Binding-site contacts:
Ligand atom O6 contacts residue ASN235 of chain 1.B at 4.4 Å.
Ligand atom C5 contacts residue GLN415 of chain 1.B at 3.1 Å.
Ligand atom C5 contacts residue SER416 of chain 1.B at 4.0 Å.
Ligand atom C7 contacts residue ASN348 of chain 1.B at 4.2 Å.
Ligand atom C7 contacts residue PRO185 of chain 1.B at 3.5 Å (hydrophobic).
Ligand atom C1 contacts residue SER416 of chain 1.B at 3.4 Å.
Ligand atom N2 contacts residue SER416 of chain 1.B at 4.0 Å.
Ligand atom O5 contacts residue ASN235 of chain 1.B at 2.3 Å (h-bond).
Ligand atom C6 contacts residue GLN415 of chain 1.B at 3.2 Å.
Ligand atom O3 contacts residue GLU34 of chain 1.B at 4.3 Å.
Ligand atom O6 contacts residue ASN417 of chain 1.B at 3.6 Å (h-bond).
Ligand atom C3 contacts residue SER416 of chain 1.B at 4.0 Å.
Ligand atom O6 contacts residue SER416 of chain 1.B at 4.0 Å.
Ligand atom N2 contacts residue ASN235 of chain 1.B at 3.0 Å (h-bond).
Ligand atom O4 contacts residue GLN415 of chain 1.B at 3.9 Å.
Ligand atom C4 contacts residue GLN415 of chain 1.B at 4.1 Å.
Ligand atom N2 contacts residue PRO185 of chain 1.B at 4.5 Å.
Ligand atom C5 contacts residue ASN235 of chain 1.B at 3.6 Å.
Ligand atom C1 contacts residue ASN235 of chain 1.B at 1.4 Å.
Ligand atom O6 contacts residue GLN415 of chain 1.B at 2.7 Å (h-bond).
Ligand atom O7 contacts residue PRO185 of chain 1.B at 3.1 Å.
Ligand atom C8 contacts residue PRO185 of chain 1.B at 3.8 Å (hydrophobic).
Ligand atom C4 contacts residue ASN235 of chain 1.B at 4.2 Å.
Ligand atom O5 contacts residue GLN415 of chain 1.B at 4.2 Å.
Ligand atom C2 contacts residue SER416 of chain 1.B at 4.0 Å.
Ligand atom O7 contacts residue GLU184 of chain 1.B at 4.2 Å.
Ligand atom C7 contacts residue ASN235 of chain 1.B at 4.2 Å.
Ligand atom C8 contacts residue ASN348 of chain 1.B at 3.1 Å.
Ligand atom O5 contacts residue SER416 of chain 1.B at 4.1 Å.
Ligand atom C2 contacts residue ASN235 of chain 1.B at 2.5 Å.
Ligand atom C3 contacts residue ASN235 of chain 1.B at 3.8 Å.

Sequence of chain 1.B:
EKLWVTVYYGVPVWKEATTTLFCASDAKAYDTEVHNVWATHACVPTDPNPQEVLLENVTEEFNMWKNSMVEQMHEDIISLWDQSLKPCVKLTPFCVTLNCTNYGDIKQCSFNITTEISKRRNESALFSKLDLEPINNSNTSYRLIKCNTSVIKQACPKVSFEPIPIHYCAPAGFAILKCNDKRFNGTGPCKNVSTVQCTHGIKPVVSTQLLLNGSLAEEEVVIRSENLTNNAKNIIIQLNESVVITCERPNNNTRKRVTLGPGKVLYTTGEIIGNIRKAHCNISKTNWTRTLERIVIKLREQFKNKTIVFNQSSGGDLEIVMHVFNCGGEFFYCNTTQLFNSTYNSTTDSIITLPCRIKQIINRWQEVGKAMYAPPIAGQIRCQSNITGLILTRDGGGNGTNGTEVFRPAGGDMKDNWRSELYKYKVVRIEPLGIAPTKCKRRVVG

A protein and the small-molecule ligand that binds it are described below.
Small molecule (SMILES): CC(=O)N[C@H]1[C@H](O[C@H]2[C@H](O)[C@@H](NC(C)=O)CO[C@@H]2CO)O[C@H](CO)[C@@H](O[C@@H]2O[C@H](CO[C@H]3O[C@H](CO)[C@@H](O)[C@H](O)[C@@H]3O)[C@@H](O)[C@H](O[C@H]3O[C@H](CO)[C@@H](O)[C@H](O)[C@@H]3O)[C@@H]2O)[C@@H]1O